Sequence of chain 1.A:
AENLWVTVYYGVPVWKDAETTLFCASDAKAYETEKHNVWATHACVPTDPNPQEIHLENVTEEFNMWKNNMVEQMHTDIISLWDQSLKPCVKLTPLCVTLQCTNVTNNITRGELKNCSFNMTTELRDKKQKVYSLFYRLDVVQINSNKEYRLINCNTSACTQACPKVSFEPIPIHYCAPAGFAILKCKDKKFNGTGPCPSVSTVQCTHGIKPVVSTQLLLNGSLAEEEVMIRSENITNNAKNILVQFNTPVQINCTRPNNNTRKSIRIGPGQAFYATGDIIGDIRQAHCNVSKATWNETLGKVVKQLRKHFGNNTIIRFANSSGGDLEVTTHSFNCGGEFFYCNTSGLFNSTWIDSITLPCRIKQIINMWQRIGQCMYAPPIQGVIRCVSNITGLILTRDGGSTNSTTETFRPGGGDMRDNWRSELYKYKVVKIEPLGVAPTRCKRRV

Binding-site contacts:
Ligand atom C8 contacts residue SER120 of chain 1.A at 4.0 Å.
Ligand atom C7 contacts residue ASN122 of chain 1.A at 3.4 Å.
Ligand atom C4 contacts residue ASN122 of chain 1.A at 4.0 Å.
Ligand atom C8 contacts residue GLN100 of chain 1.A at 3.9 Å.
Ligand atom C8 contacts residue THR98 of chain 1.A at 3.5 Å.
Ligand atom O7 contacts residue PHE121 of chain 1.A at 4.0 Å.
Ligand atom C7 contacts residue THR98 of chain 1.A at 4.4 Å.
Ligand atom O7 contacts residue ASN122 of chain 1.A at 3.0 Å (h-bond).
Ligand atom O5 contacts residue ASN122 of chain 1.A at 2.3 Å (h-bond).
Ligand atom C1 contacts residue LYS133 of chain 1.A at 4.1 Å.
Ligand atom C8 contacts residue PHE121 of chain 1.A at 4.2 Å (hydrophobic).
Ligand atom C7 contacts residue PHE121 of chain 1.A at 4.2 Å (hydrophobic).
Ligand atom O7 contacts residue THR98 of chain 1.A at 4.3 Å.
Ligand atom O5 contacts residue LYS133 of chain 1.A at 4.1 Å.
Ligand atom C1 contacts residue ASN122 of chain 1.A at 1.5 Å.
Ligand atom N2 contacts residue ASN122 of chain 1.A at 3.1 Å (h-bond).
Ligand atom C2 contacts residue ASN122 of chain 1.A at 2.5 Å.
Ligand atom C3 contacts residue ASN122 of chain 1.A at 3.8 Å.
Ligand atom O6 contacts residue ASN122 of chain 1.A at 3.3 Å (h-bond).
Ligand atom C5 contacts residue ASN122 of chain 1.A at 3.7 Å.
Ligand atom C6 contacts residue ASN122 of chain 1.A at 4.2 Å.

This small molecule binds to this protein.
Small molecule (SMILES): CC(=O)N[C@H]1[C@H](O[C@H]2[C@H](O)[C@@H](NC(C)=O)CO[C@@H]2CO)O[C@H](CO)[C@@H](O[C@@H]2O[C@H](CO)[C@@H](O)[C@H](O)[C@@H]2O)[C@@H]1O